Sequence of chain 1.A:
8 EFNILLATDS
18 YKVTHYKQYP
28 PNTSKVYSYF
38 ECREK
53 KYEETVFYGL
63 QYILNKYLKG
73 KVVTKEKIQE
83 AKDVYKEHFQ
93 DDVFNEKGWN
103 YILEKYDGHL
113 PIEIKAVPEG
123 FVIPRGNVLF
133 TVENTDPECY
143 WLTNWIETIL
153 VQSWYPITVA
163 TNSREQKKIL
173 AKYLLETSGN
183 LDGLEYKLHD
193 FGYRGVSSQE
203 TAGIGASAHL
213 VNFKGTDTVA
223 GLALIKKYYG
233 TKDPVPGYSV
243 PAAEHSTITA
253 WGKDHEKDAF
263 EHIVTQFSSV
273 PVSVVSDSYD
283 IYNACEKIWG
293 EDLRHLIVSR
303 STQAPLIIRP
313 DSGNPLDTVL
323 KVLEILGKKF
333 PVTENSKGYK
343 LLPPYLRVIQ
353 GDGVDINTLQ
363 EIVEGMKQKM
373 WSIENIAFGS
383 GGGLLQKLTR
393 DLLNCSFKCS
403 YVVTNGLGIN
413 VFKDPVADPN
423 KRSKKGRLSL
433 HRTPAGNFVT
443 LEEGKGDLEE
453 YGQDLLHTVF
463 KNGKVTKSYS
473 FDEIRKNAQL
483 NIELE

The small molecule below binds the protein below.
Small molecule (SMILES): Nc1ncnc2c1ncn2[C@@H]1O[C@H](CO[P](=O)(O)CP(=O)(O)O)[C@@H](O)[C@H]1O

Binding-site contacts:
Ligand atom C6 contacts residue ARG311 of chain 1.A at 3.4 Å.
Ligand atom N9 contacts residue ARG311 of chain 1.A at 3.5 Å (salt-bridge).
Ligand atom C2' contacts residue PHE193 of chain 1.A at 3.5 Å (hydrophobic).
Ligand atom PB contacts residue SER398 of chain 1.B at 3.7 Å.
Ligand atom O2B contacts residue SER398 of chain 1.B at 2.8 Å (h-bond).
Ligand atom O2' contacts residue SER382 of chain 1.A at 3.7 Å.
Ligand atom C6 contacts residue PHE193 of chain 1.A at 3.5 Å (hydrophobic).
Ligand atom N7 contacts residue ARG311 of chain 1.A at 3.6 Å.
Ligand atom PA contacts residue ARG196 of chain 1.A at 3.8 Å.
Ligand atom C3' contacts residue PHE193 of chain 1.A at 3.7 Å (hydrophobic).
Ligand atom C5 contacts residue ARG311 of chain 1.A at 3.3 Å.
Ligand atom N6 contacts residue PHE193 of chain 1.A at 3.6 Å.
Ligand atom O4' contacts residue GLY353 of chain 1.A at 3.7 Å.
Ligand atom O1B contacts residue ARG40 of chain 1.B at 3.0 Å (salt-bridge).
Ligand atom C2 contacts residue PHE193 of chain 1.A at 3.2 Å (hydrophobic).
Ligand atom O2B contacts residue LYS400 of chain 1.B at 3.0 Å (salt-bridge).
Ligand atom N3 contacts residue GLY353 of chain 1.A at 3.6 Å.
Ligand atom C2' contacts residue GLY353 of chain 1.A at 3.4 Å.
Ligand atom O1B contacts residue LYS400 of chain 1.B at 3.7 Å.
Ligand atom N6 contacts residue ARG311 of chain 1.A at 3.8 Å.
Ligand atom O2A contacts residue ARG196 of chain 1.A at 3.1 Å (salt-bridge).
Ligand atom O5' contacts residue ARG392 of chain 1.B at 3.1 Å (salt-bridge).
Ligand atom C1' contacts residue GLY353 of chain 1.A at 2.9 Å.
Ligand atom C5' contacts residue ARG392 of chain 1.B at 3.3 Å.
Ligand atom O3' contacts residue GLY383 of chain 1.A at 3.1 Å.
Ligand atom O2' contacts residue GLY383 of chain 1.A at 3.4 Å (h-bond).
Ligand atom C2 contacts residue ARG311 of chain 1.A at 3.2 Å.
Ligand atom N3 contacts residue PHE193 of chain 1.A at 3.5 Å.
Ligand atom PB contacts residue LYS400 of chain 1.B at 3.7 Å.
Ligand atom N7 contacts residue TYR18 of chain 1.B at 3.4 Å (h-bond).
Ligand atom O1B contacts residue SER398 of chain 1.B at 3.5 Å (h-bond).
Ligand atom O2' contacts residue GLY353 of chain 1.A at 2.8 Å (h-bond).
Ligand atom O2B contacts residue ARG392 of chain 1.B at 3.6 Å.
Ligand atom C4 contacts residue ARG311 of chain 1.A at 3.2 Å.
Ligand atom N1 contacts residue PHE193 of chain 1.A at 3.2 Å.
Ligand atom N1 contacts residue ARG311 of chain 1.A at 3.3 Å.
Ligand atom O3' contacts residue PHE193 of chain 1.A at 3.4 Å (h-bond).
Ligand atom O1A contacts residue ARG196 of chain 1.A at 3.3 Å (salt-bridge).
Ligand atom O2A contacts residue ARG392 of chain 1.B at 3.5 Å (salt-bridge).
Ligand atom N3 contacts residue ARG311 of chain 1.A at 3.6 Å.

Sequence of chain 1.B:
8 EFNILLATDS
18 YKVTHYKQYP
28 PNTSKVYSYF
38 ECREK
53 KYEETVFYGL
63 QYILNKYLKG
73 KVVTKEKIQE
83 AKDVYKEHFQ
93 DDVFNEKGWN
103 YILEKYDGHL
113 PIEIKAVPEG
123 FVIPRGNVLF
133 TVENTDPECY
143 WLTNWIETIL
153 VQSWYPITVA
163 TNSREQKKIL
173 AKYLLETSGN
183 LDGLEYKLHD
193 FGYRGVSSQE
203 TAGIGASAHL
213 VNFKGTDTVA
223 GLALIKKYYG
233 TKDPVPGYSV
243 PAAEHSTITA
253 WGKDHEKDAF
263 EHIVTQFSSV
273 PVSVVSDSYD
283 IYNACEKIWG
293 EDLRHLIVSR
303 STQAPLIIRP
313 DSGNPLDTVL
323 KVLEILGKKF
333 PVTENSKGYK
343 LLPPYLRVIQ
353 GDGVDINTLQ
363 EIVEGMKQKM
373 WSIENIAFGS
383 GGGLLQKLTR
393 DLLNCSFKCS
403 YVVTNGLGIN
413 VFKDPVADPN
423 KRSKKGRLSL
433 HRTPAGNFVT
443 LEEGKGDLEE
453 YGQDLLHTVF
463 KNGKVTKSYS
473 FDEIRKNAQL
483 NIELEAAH